Sequence of chain 1.D:
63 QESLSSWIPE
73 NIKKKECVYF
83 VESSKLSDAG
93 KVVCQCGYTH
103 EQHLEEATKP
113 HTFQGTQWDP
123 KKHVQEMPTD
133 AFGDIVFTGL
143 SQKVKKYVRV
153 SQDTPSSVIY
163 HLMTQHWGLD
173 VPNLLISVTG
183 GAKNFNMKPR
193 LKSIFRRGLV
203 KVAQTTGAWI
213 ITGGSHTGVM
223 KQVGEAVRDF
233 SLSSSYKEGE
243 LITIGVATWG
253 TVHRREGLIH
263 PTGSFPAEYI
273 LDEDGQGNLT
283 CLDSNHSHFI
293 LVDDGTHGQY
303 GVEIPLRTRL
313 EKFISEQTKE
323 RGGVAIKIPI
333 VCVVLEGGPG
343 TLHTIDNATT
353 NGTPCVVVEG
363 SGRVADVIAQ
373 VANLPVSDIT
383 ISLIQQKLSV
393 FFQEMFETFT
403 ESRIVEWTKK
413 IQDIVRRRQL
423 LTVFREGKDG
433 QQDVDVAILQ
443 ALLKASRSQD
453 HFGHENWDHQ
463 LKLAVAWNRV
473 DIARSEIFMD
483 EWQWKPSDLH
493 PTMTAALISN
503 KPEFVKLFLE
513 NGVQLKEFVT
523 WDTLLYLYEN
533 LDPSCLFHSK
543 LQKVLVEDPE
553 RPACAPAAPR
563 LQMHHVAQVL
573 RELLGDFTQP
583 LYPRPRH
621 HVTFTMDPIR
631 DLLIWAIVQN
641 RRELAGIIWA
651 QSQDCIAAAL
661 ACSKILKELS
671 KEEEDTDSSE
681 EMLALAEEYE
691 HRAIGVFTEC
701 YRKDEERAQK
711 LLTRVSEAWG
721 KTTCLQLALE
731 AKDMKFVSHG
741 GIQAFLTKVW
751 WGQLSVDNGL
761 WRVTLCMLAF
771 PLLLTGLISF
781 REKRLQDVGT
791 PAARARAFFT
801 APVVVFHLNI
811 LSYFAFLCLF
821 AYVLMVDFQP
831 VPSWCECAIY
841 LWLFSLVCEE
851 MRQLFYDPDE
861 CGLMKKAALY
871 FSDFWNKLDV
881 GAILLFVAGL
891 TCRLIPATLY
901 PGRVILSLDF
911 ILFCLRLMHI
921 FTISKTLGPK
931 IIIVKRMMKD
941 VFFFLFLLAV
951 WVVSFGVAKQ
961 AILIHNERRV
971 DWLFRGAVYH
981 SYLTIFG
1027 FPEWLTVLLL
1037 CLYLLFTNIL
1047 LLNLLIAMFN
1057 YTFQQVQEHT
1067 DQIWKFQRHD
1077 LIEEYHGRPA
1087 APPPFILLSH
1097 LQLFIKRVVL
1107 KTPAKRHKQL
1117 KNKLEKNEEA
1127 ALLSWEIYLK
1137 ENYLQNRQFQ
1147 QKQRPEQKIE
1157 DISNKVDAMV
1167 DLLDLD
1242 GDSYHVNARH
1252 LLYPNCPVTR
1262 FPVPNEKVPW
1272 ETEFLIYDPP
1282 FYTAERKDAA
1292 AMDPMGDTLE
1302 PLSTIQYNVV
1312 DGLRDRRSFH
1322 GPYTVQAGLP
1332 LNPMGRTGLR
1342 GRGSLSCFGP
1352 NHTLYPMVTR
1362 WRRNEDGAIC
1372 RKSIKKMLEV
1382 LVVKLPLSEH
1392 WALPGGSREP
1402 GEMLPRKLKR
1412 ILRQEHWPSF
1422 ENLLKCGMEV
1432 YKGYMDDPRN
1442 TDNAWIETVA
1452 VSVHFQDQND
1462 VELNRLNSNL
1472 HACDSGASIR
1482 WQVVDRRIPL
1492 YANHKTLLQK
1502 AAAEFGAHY

Binding-site contacts:
Ligand atom C5D contacts residue GLY342 of chain 1.D at 3.7 Å.
Ligand atom O3D contacts residue GLY182 of chain 1.D at 2.5 Å (h-bond).
Ligand atom C4D contacts residue GLY182 of chain 1.D at 4.1 Å.
Ligand atom O2B contacts residue THR343 of chain 1.D at 3.6 Å.
Ligand atom C1' contacts residue TYR302 of chain 1.D at 3.6 Å (hydrophobic).
Ligand atom C3D contacts residue THR181 of chain 1.D at 4.1 Å.
Ligand atom O2B contacts residue GLY342 of chain 1.D at 2.7 Å (h-bond).
Ligand atom O2B contacts residue PRO341 of chain 1.D at 3.3 Å (h-bond).
Ligand atom O3D contacts residue THR181 of chain 1.D at 3.0 Å (h-bond).
Ligand atom C5 contacts residue ALA184 of chain 1.D at 3.9 Å (hydrophobic).
Ligand atom C4' contacts residue LYS185 of chain 1.D at 4.1 Å.
Ligand atom PB contacts residue GLY340 of chain 1.D at 3.8 Å.
Ligand atom N9 contacts residue TYR302 of chain 1.D at 4.0 Å.
Ligand atom PB contacts residue GLY342 of chain 1.D at 4.1 Å.
Ligand atom O1B contacts residue ALA184 of chain 1.D at 4.2 Å.
Ligand atom N3 contacts residue ALA184 of chain 1.D at 4.1 Å.
Ligand atom C5' contacts residue ALA184 of chain 1.D at 3.8 Å (hydrophobic).
Ligand atom O1B contacts residue GLY340 of chain 1.D at 2.9 Å (h-bond).
Ligand atom O5D contacts residue GLY182 of chain 1.D at 4.1 Å.
Ligand atom C2' contacts residue TYR302 of chain 1.D at 3.8 Å (hydrophobic).
Ligand atom C5' contacts residue LYS185 of chain 1.D at 3.5 Å.
Ligand atom N7 contacts residue ALA184 of chain 1.D at 4.1 Å.
Ligand atom C5D contacts residue GLY182 of chain 1.D at 4.1 Å.
Ligand atom O2' contacts residue TYR302 of chain 1.D at 2.8 Å.
Ligand atom C4 contacts residue ALA184 of chain 1.D at 3.7 Å (hydrophobic).
Ligand atom O4D contacts residue ILE306 of chain 1.D at 4.0 Å.
Ligand atom O1B contacts residue GLY339 of chain 1.D at 3.1 Å.
Ligand atom C5D contacts residue THR343 of chain 1.D at 3.4 Å.
Ligand atom O2A contacts residue ALA184 of chain 1.D at 4.0 Å.
Ligand atom N9 contacts residue ALA184 of chain 1.D at 3.9 Å.
Ligand atom O2B contacts residue GLY340 of chain 1.D at 3.5 Å.
Ligand atom BR1 contacts residue TYR302 of chain 1.D at 3.5 Å.
Ligand atom O1A contacts residue PRO341 of chain 1.D at 3.3 Å.
Ligand atom C3D contacts residue GLY182 of chain 1.D at 3.2 Å.
Ligand atom O1B contacts residue GLY182 of chain 1.D at 3.7 Å.
Ligand atom O1A contacts residue GLY340 of chain 1.D at 4.1 Å.
Ligand atom O1B contacts residue GLY183 of chain 1.D at 3.8 Å.
Ligand atom O4' contacts residue ALA184 of chain 1.D at 3.8 Å.
Ligand atom C8 contacts residue ALA184 of chain 1.D at 4.1 Å (hydrophobic).
Ligand atom O2A contacts residue LYS185 of chain 1.D at 3.5 Å.

The small molecule below binds the protein below.
Small molecule (SMILES): Nc1c2nc(Br)n3c2nc[n+]1[C@@H]1O[C@H](COP(=O)(O)OP(=O)(O)OC[C@H]2O[C@@H]3[C@H](O)[C@@H]2O)[C@@H](O)[C@H]1O